Sequence of chain 2.A:
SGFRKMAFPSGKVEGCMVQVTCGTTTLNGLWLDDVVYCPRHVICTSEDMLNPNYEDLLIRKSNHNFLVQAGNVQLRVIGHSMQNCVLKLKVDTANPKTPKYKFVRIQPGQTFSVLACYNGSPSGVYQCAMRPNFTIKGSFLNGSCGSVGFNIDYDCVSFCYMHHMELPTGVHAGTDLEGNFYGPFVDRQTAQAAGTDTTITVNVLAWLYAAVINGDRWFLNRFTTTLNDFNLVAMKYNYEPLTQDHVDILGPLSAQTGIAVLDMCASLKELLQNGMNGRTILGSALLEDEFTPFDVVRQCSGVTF

A protein and the small-molecule ligand that binds it are described below.
Small molecule (SMILES): CC(C)(C)c1ccc(N(C(=O)c2c[nH]cn2)[C@@H](C(=O)NC2CCCCC2)c2cccnc2)cc1

Binding-site contacts:
Ligand atom N34 contacts residue CYS145 of chain 2.A at 3.6 Å (h-bond).
Ligand atom C17 contacts residue SER144 of chain 2.A at 3.6 Å.
Ligand atom C09 contacts residue GLU166 of chain 2.A at 3.6 Å.
Ligand atom C19 contacts residue HIS163 of chain 2.A at 3.8 Å.
Ligand atom N32 contacts residue THR25 of chain 2.A at 3.5 Å.
Ligand atom N32 contacts residue HIS41 of chain 2.A at 3.5 Å.
Ligand atom C28 contacts residue HIS164 of chain 2.A at 3.8 Å.
Ligand atom O01 contacts residue ASN142 of chain 2.A at 3.0 Å.
Ligand atom C17 contacts residue HIS163 of chain 2.A at 3.7 Å.
Ligand atom C31 contacts residue HIS41 of chain 2.A at 3.5 Å.
Ligand atom C29 contacts residue HIS41 of chain 2.A at 3.7 Å.
Ligand atom C29 contacts residue HIS164 of chain 2.A at 3.4 Å.
Ligand atom C28 contacts residue HIS41 of chain 2.A at 3.6 Å.
Ligand atom C26 contacts residue HIS41 of chain 2.A at 3.8 Å.
Ligand atom C05 contacts residue GLU166 of chain 2.A at 3.7 Å.
Ligand atom C25 contacts residue GLN189 of chain 2.A at 3.8 Å.
Ligand atom C16 contacts residue PHE140 of chain 2.A at 3.6 Å (hydrophobic).
Ligand atom C31 contacts residue CYS145 of chain 2.A at 3.6 Å (hydrophobic).
Ligand atom C16 contacts residue LEU141 of chain 2.A at 3.6 Å (hydrophobic).
Ligand atom C29 contacts residue CYS145 of chain 2.A at 3.8 Å (hydrophobic).
Ligand atom C02 contacts residue CYS145 of chain 2.A at 3.4 Å (hydrophobic).
Ligand atom N03 contacts residue CYS145 of chain 2.A at 3.8 Å.
Ligand atom C04 contacts residue ASN142 of chain 2.A at 3.8 Å.
Ligand atom C33 contacts residue THR25 of chain 2.A at 3.6 Å.
Ligand atom C26 contacts residue ASP187 of chain 2.A at 3.7 Å.
Ligand atom C07 contacts residue GLU166 of chain 2.A at 3.3 Å.
Ligand atom C16 contacts residue GLU166 of chain 2.A at 3.7 Å.
Ligand atom C15 contacts residue ASN142 of chain 2.A at 3.7 Å.
Ligand atom N18 contacts residue SER144 of chain 2.A at 3.4 Å (h-bond).
Ligand atom C17 contacts residue LEU141 of chain 2.A at 3.5 Å (hydrophobic).
Ligand atom C17 contacts residue PHE140 of chain 2.A at 3.5 Å (hydrophobic).
Ligand atom C30 contacts residue CYS145 of chain 2.A at 3.2 Å (hydrophobic).
Ligand atom O01 contacts residue GLY143 of chain 2.A at 2.9 Å (h-bond).
Ligand atom O13 contacts residue GLU166 of chain 2.A at 2.8 Å (salt-bridge).
Ligand atom C02 contacts residue GLY143 of chain 2.A at 3.8 Å.
Ligand atom N18 contacts residue HIS163 of chain 2.A at 2.9 Å (h-bond).
Ligand atom O13 contacts residue MET165 of chain 2.A at 3.2 Å.
Ligand atom N34 contacts residue GLY143 of chain 2.A at 3.4 Å (h-bond).
Ligand atom C33 contacts residue THR26 of chain 2.A at 3.6 Å.
Ligand atom C08 contacts residue GLU166 of chain 2.A at 3.6 Å.

Sequence of chain 1.A:
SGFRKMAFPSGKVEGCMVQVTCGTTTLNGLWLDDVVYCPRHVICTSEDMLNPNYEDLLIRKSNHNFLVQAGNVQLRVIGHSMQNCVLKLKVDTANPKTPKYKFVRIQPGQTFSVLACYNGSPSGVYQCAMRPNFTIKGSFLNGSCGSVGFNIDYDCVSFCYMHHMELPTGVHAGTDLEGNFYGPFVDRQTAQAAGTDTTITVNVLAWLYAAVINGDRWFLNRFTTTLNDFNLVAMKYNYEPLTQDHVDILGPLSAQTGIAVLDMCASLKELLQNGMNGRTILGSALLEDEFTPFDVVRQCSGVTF